Binding-site contacts:
Ligand atom N2 contacts residue SER211 of chain 1.F at 3.2 Å (h-bond).
Ligand atom C2 contacts residue ASN195 of chain 1.F at 2.4 Å.
Ligand atom O7 contacts residue ASN195 of chain 1.F at 4.2 Å.
Ligand atom C7 contacts residue SER211 of chain 1.F at 3.6 Å.
Ligand atom C2 contacts residue SER211 of chain 1.F at 4.2 Å.
Ligand atom O7 contacts residue SER211 of chain 1.F at 3.4 Å.
Ligand atom O7 contacts residue THR212 of chain 1.F at 3.3 Å.
Ligand atom N2 contacts residue ASN195 of chain 1.F at 2.9 Å (h-bond).
Ligand atom C7 contacts residue THR212 of chain 1.F at 4.5 Å.
Ligand atom C5 contacts residue ASN195 of chain 1.F at 3.7 Å.
Ligand atom C8 contacts residue LYS194 of chain 1.F at 4.3 Å.
Ligand atom O7 contacts residue LYS194 of chain 1.F at 3.4 Å (salt-bridge).
Ligand atom C3 contacts residue ASN195 of chain 1.F at 3.8 Å.
Ligand atom C7 contacts residue ASN195 of chain 1.F at 3.3 Å.
Ligand atom C7 contacts residue LYS194 of chain 1.F at 3.8 Å.
Ligand atom O5 contacts residue ASN195 of chain 1.F at 2.4 Å (h-bond).
Ligand atom C8 contacts residue ASN195 of chain 1.F at 3.2 Å.
Ligand atom C4 contacts residue ASN195 of chain 1.F at 4.2 Å.
Ligand atom C1 contacts residue ASN195 of chain 1.F at 1.4 Å.
Ligand atom C1 contacts residue SER211 of chain 1.F at 4.1 Å.

Sequence of chain 1.F:
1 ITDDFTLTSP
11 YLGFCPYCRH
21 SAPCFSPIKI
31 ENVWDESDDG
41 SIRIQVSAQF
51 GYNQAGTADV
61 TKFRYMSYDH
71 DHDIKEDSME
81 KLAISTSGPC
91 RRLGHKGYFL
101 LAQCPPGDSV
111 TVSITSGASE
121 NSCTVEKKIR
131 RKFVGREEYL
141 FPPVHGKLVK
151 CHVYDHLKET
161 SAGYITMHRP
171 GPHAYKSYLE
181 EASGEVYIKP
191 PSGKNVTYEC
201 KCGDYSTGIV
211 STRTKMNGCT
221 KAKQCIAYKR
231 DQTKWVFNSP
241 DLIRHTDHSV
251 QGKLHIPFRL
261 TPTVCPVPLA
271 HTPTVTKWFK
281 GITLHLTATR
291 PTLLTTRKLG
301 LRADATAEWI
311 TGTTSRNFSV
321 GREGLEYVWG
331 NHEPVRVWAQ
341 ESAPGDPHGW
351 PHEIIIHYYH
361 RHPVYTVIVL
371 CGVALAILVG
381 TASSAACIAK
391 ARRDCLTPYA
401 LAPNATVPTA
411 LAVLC

A small-molecule ligand and the protein it binds are described below.
Small molecule (SMILES): CC(=O)N[C@@H]1[C@@H](O)[C@H](O)[C@@H](CO)O[C@H]1O